Sequence of chain 2.B:
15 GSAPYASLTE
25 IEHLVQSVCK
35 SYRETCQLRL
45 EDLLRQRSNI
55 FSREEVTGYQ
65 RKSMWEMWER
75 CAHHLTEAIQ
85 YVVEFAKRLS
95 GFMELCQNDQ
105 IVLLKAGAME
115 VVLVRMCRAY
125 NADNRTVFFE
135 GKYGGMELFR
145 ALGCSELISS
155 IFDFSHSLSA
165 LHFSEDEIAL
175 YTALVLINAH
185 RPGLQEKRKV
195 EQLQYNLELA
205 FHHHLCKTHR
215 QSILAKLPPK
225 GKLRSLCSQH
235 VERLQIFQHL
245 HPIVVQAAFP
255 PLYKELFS

A protein and the small-molecule ligand that binds it are described below.
Small molecule (SMILES): CC(C)C[C@H](NC(=O)[C@H](CC(C)C)NC(=O)[C@H](CCCCN)NC(=O)[C@H](CCCCN)NC(=O)[C@H](CC(C)C)NC(=O)[C@H](CC(C)C)NC(=O)[C@@H](N)CO)C(=O)N[C@H](C=O)CC(=O)O

Binding-site contacts:
Ligand atom CA contacts residue ILE105 of chain 2.B at 4.2 Å (hydrophobic).
Ligand atom CB contacts residue GLU259 of chain 2.B at 3.6 Å.
Ligand atom CG contacts residue GLN104 of chain 2.B at 4.0 Å.
Ligand atom CD1 contacts residue ILE105 of chain 2.B at 3.8 Å (hydrophobic).
Ligand atom CD2 contacts residue GLN104 of chain 2.B at 3.6 Å.
Ligand atom CE contacts residue GLN101 of chain 2.B at 3.4 Å.
Ligand atom C contacts residue LYS91 of chain 2.B at 3.9 Å.
Ligand atom O contacts residue LYS91 of chain 2.B at 3.1 Å (salt-bridge).
Ligand atom CD2 contacts residue VAL87 of chain 2.B at 4.1 Å (hydrophobic).
Ligand atom OG contacts residue GLU259 of chain 2.B at 3.7 Å.
Ligand atom CG contacts residue GLU259 of chain 2.B at 3.5 Å.
Ligand atom CG contacts residue LEU260 of chain 2.B at 4.1 Å (hydrophobic).
Ligand atom CD1 contacts residue LYS109 of chain 2.B at 3.9 Å.
Ligand atom CD1 contacts residue GLN104 of chain 2.B at 3.9 Å.
Ligand atom O contacts residue MET97 of chain 2.B at 3.3 Å.
Ligand atom C contacts residue GLU259 of chain 2.B at 3.8 Å.
Ligand atom CD1 contacts residue LEU260 of chain 2.B at 3.8 Å (hydrophobic).
Ligand atom CG contacts residue GLN101 of chain 2.B at 3.2 Å.
Ligand atom O contacts residue LYS91 of chain 2.B at 3.8 Å.
Ligand atom CB contacts residue GLU259 of chain 2.B at 3.6 Å.
Ligand atom CB contacts residue GLN104 of chain 2.B at 3.9 Å.
Ligand atom N contacts residue LEU256 of chain 2.B at 4.2 Å.
Ligand atom NZ contacts residue GLN101 of chain 2.B at 4.3 Å.
Ligand atom CG contacts residue ILE105 of chain 2.B at 4.3 Å (hydrophobic).
Ligand atom CD contacts residue GLN101 of chain 2.B at 3.4 Å.
Ligand atom CB contacts residue ILE105 of chain 2.B at 4.0 Å (hydrophobic).
Ligand atom CB contacts residue LEU256 of chain 2.B at 4.2 Å (hydrophobic).
Ligand atom C contacts residue GLU259 of chain 2.B at 4.0 Å.
Ligand atom CD1 contacts residue LEU256 of chain 2.B at 3.6 Å (hydrophobic).
Ligand atom CD2 contacts residue PHE96 of chain 2.B at 3.9 Å (hydrophobic).
Ligand atom CD2 contacts residue LYS91 of chain 2.B at 4.1 Å.
Ligand atom N contacts residue GLU259 of chain 2.B at 2.9 Å (salt-bridge).
Ligand atom CA contacts residue LYS91 of chain 2.B at 4.1 Å.
Ligand atom CD1 contacts residue LEU108 of chain 2.B at 4.0 Å (hydrophobic).
Ligand atom CA contacts residue GLU259 of chain 2.B at 3.7 Å.
Ligand atom CD1 contacts residue GLU259 of chain 2.B at 3.7 Å.
Ligand atom CD1 contacts residue PRO255 of chain 2.B at 3.5 Å (hydrophobic).
Ligand atom CA contacts residue GLU259 of chain 2.B at 3.8 Å.
Ligand atom CG contacts residue LEU256 of chain 2.B at 4.2 Å (hydrophobic).
Ligand atom CD2 contacts residue LEU108 of chain 2.B at 3.8 Å (hydrophobic).